Sequence of chain 1.B:
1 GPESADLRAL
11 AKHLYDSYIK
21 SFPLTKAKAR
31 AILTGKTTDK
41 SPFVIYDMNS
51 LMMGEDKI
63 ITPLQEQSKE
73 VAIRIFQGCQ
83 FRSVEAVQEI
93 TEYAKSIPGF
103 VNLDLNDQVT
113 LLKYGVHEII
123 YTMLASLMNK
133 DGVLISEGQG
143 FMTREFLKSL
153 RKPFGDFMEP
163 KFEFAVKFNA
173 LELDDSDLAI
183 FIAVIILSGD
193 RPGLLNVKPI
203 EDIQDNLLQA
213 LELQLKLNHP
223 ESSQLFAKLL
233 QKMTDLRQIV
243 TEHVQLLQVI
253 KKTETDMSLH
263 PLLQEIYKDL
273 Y

This small molecule binds to this protein.
Small molecule (SMILES): CN(CCOc1ccc(C[C@@H]2SC(=O)NC2=O)cc1)c1ccccn1

Binding-site contacts:
Ligand atom C4 contacts residue HIS119 of chain 1.B at 3.8 Å.
Ligand atom C21 contacts residue GLY80 of chain 1.B at 3.7 Å.
Ligand atom C6 contacts residue TYR123 of chain 1.B at 3.6 Å (hydrophobic).
Ligand atom C16 contacts residue CYS81 of chain 1.B at 3.7 Å (hydrophobic).
Ligand atom O4 contacts residue HIS119 of chain 1.B at 2.8 Å (h-bond).
Ligand atom O2 contacts residue PHE78 of chain 1.B at 3.5 Å.
Ligand atom C4 contacts residue TYR269 of chain 1.B at 3.5 Å (hydrophobic).
Ligand atom N18 contacts residue CYS81 of chain 1.B at 3.5 Å (h-bond).
Ligand atom C5 contacts residue CYS81 of chain 1.B at 3.8 Å (hydrophobic).
Ligand atom C11 contacts residue CYS81 of chain 1.B at 3.6 Å (hydrophobic).
Ligand atom C4 contacts residue SER85 of chain 1.B at 3.4 Å.
Ligand atom N3 contacts residue HIS245 of chain 1.B at 3.8 Å.
Ligand atom O2 contacts residue LEU249 of chain 1.B at 3.6 Å.
Ligand atom O13 contacts residue CYS81 of chain 1.B at 3.5 Å (h-bond).
Ligand atom C8 contacts residue CYS81 of chain 1.B at 3.4 Å (hydrophobic).
Ligand atom C9 contacts residue CYS81 of chain 1.B at 3.7 Å (hydrophobic).
Ligand atom O13 contacts residue LEU126 of chain 1.B at 3.7 Å.
Ligand atom C7 contacts residue SER85 of chain 1.B at 3.8 Å.
Ligand atom O4 contacts residue SER85 of chain 1.B at 2.9 Å (h-bond).
Ligand atom C2 contacts residue TYR269 of chain 1.B at 3.6 Å (hydrophobic).
Ligand atom C16 contacts residue VAL135 of chain 1.B at 3.8 Å (hydrophobic).
Ligand atom S1 contacts residue CYS81 of chain 1.B at 3.8 Å.
Ligand atom C15 contacts residue ILE137 of chain 1.B at 3.5 Å (hydrophobic).
Ligand atom O2 contacts residue GLN82 of chain 1.B at 3.4 Å (h-bond).
Ligand atom C5 contacts residue SER85 of chain 1.B at 3.2 Å.
Ligand atom C8 contacts residue SER85 of chain 1.B at 3.4 Å.
Ligand atom C17 contacts residue CYS81 of chain 1.B at 3.7 Å (hydrophobic).
Ligand atom N16 contacts residue CYS81 of chain 1.B at 3.8 Å.
Ligand atom C22 contacts residue ILE137 of chain 1.B at 3.6 Å (hydrophobic).
Ligand atom C11 contacts residue MET160 of chain 1.B at 3.7 Å (hydrophobic).
Ligand atom N3 contacts residue TYR269 of chain 1.B at 2.8 Å (h-bond).
Ligand atom C6 contacts residue SER85 of chain 1.B at 3.3 Å.
Ligand atom C20 contacts residue GLY80 of chain 1.B at 3.7 Å.
Ligand atom N16 contacts residue ILE137 of chain 1.B at 3.4 Å.
Ligand atom C17 contacts residue ILE137 of chain 1.B at 3.5 Å (hydrophobic).
Ligand atom O4 contacts residue TYR269 of chain 1.B at 3.4 Å (h-bond).
Ligand atom O2 contacts residue HIS245 of chain 1.B at 2.8 Å (h-bond).
Ligand atom C2 contacts residue HIS245 of chain 1.B at 3.2 Å.
Ligand atom C2 contacts residue GLN82 of chain 1.B at 3.7 Å.
Ligand atom C10 contacts residue CYS81 of chain 1.B at 3.5 Å (hydrophobic).